Sequence of chain 1.B:
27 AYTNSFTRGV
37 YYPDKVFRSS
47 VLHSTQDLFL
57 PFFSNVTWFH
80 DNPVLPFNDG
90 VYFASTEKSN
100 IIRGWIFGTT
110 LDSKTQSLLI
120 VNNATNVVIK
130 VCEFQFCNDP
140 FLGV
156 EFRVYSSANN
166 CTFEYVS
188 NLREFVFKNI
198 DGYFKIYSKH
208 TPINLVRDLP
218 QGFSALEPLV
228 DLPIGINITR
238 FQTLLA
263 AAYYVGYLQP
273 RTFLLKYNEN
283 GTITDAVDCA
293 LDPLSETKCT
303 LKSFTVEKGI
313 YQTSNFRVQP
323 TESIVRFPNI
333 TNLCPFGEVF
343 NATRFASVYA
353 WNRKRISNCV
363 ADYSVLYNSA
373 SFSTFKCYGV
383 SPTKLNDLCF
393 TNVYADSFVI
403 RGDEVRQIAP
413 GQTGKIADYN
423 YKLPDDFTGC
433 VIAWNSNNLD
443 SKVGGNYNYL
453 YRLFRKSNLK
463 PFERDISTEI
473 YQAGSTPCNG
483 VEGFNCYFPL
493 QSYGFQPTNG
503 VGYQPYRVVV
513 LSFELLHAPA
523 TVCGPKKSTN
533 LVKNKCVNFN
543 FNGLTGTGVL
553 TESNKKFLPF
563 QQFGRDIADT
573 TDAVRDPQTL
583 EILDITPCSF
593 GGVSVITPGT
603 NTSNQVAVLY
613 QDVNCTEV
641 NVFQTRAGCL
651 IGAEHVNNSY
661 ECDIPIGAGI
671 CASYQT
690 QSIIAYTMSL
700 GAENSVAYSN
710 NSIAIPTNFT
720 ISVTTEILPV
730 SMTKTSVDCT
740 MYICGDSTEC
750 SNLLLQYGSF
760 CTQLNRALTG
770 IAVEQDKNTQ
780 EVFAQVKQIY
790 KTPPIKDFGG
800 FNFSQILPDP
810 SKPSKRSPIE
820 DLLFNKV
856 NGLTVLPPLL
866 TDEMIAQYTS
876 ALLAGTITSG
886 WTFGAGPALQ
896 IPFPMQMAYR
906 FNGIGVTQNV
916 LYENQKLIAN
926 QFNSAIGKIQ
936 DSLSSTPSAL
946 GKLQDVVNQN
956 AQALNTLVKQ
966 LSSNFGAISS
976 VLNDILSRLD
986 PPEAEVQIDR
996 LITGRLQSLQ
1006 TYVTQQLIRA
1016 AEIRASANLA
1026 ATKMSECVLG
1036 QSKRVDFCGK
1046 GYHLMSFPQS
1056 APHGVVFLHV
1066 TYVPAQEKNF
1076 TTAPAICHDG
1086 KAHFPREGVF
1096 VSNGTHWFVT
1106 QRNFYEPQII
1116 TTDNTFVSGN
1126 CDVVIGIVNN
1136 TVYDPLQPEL

Binding-site contacts:
Ligand atom C3 contacts residue ASN603 of chain 1.B at 3.8 Å.
Ligand atom O5 contacts residue ASN603 of chain 1.B at 2.3 Å (h-bond).
Ligand atom C5 contacts residue ASN603 of chain 1.B at 3.6 Å.
Ligand atom C8 contacts residue ASN603 of chain 1.B at 4.3 Å.
Ligand atom C6 contacts residue ASN603 of chain 1.B at 4.4 Å.
Ligand atom C1 contacts residue ASN603 of chain 1.B at 1.4 Å.
Ligand atom C4 contacts residue ASN603 of chain 1.B at 4.2 Å.
Ligand atom O7 contacts residue ASN603 of chain 1.B at 3.0 Å.
Ligand atom C7 contacts residue ASN603 of chain 1.B at 3.1 Å.
Ligand atom N2 contacts residue ASN603 of chain 1.B at 2.8 Å (h-bond).
Ligand atom O6 contacts residue ASN603 of chain 1.B at 3.7 Å.
Ligand atom C2 contacts residue ASN603 of chain 1.B at 2.4 Å.

A small-molecule ligand and the protein it binds are described below.
Small molecule (SMILES): CC(=O)N[C@@H]1[C@@H](O)[C@H](O)[C@@H](CO)O[C@H]1O